Sequence of chain 1.A:
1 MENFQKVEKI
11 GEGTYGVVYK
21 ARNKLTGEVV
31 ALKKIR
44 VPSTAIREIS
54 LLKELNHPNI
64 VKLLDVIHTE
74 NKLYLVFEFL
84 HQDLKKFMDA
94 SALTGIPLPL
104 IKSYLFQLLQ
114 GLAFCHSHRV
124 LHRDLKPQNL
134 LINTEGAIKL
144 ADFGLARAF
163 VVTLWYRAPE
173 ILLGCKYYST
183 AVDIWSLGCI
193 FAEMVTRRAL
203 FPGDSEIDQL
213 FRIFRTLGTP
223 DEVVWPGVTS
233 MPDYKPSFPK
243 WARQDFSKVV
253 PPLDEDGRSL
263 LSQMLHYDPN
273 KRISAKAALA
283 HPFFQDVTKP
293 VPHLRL

Binding-site contacts:
Ligand atom N3 contacts residue LEU134 of chain 1.A at 3.5 Å.
Ligand atom N3 contacts residue VAL64 of chain 1.A at 4.1 Å.
Ligand atom C6 contacts residue LEU134 of chain 1.A at 3.4 Å (hydrophobic).
Ligand atom N3 contacts residue PHE82 of chain 1.A at 4.0 Å.
Ligand atom C4 contacts residue LEU134 of chain 1.A at 3.3 Å (hydrophobic).
Ligand atom C24 contacts residue PHE80 of chain 1.A at 3.2 Å (hydrophobic).
Ligand atom C20 contacts residue LEU134 of chain 1.A at 4.0 Å (hydrophobic).
Ligand atom C21 contacts residue ALA31 of chain 1.A at 3.9 Å (hydrophobic).
Ligand atom N1 contacts residue LEU83 of chain 1.A at 3.1 Å (h-bond).
Ligand atom C21 contacts residue LEU134 of chain 1.A at 3.8 Å (hydrophobic).
Ligand atom C22 contacts residue PHE80 of chain 1.A at 3.3 Å (hydrophobic).
Ligand atom C13 contacts residue PHE82 of chain 1.A at 3.7 Å (hydrophobic).
Ligand atom C17 contacts residue LEU134 of chain 1.A at 3.7 Å (hydrophobic).
Ligand atom C8 contacts residue LEU134 of chain 1.A at 3.8 Å (hydrophobic).
Ligand atom N3 contacts residue ALA31 of chain 1.A at 3.3 Å.
Ligand atom N3 contacts residue GLU81 of chain 1.A at 2.8 Å (salt-bridge).
Ligand atom C13 contacts residue HIS84 of chain 1.A at 3.5 Å.
Ligand atom C4 contacts residue ALA31 of chain 1.A at 3.5 Å (hydrophobic).
Ligand atom C6 contacts residue LEU83 of chain 1.A at 4.1 Å (hydrophobic).
Ligand atom C15 contacts residue LEU83 of chain 1.A at 2.8 Å (hydrophobic).
Ligand atom C28 contacts residue VAL18 of chain 1.A at 4.1 Å (hydrophobic).
Ligand atom C7 contacts residue ILE10 of chain 1.A at 4.1 Å (hydrophobic).
Ligand atom N1 contacts residue GLU81 of chain 1.A at 3.4 Å (salt-bridge).
Ligand atom C22 contacts residue VAL64 of chain 1.A at 3.9 Å (hydrophobic).
Ligand atom N12 contacts residue HIS84 of chain 1.A at 4.1 Å.
Ligand atom C13 contacts residue LEU83 of chain 1.A at 3.1 Å (hydrophobic).
Ligand atom N12 contacts residue GLN85 of chain 1.A at 4.0 Å.
Ligand atom N1 contacts residue LEU134 of chain 1.A at 3.6 Å.
Ligand atom C5 contacts residue ALA31 of chain 1.A at 4.0 Å (hydrophobic).
Ligand atom C7 contacts residue LEU83 of chain 1.A at 4.0 Å (hydrophobic).
Ligand atom C7 contacts residue LEU134 of chain 1.A at 4.1 Å (hydrophobic).
Ligand atom C5 contacts residue LEU134 of chain 1.A at 3.2 Å (hydrophobic).
Ligand atom N1 contacts residue PHE82 of chain 1.A at 3.5 Å.
Ligand atom C4 contacts residue GLU81 of chain 1.A at 3.9 Å.
Ligand atom C24 contacts residue ASP145 of chain 1.A at 3.9 Å.
Ligand atom C15 contacts residue PHE82 of chain 1.A at 3.5 Å (hydrophobic).
Ligand atom N3 contacts residue LEU83 of chain 1.A at 4.0 Å.
Ligand atom C26 contacts residue ASP145 of chain 1.A at 3.1 Å.
Ligand atom C13 contacts residue GLN85 of chain 1.A at 3.6 Å.
Ligand atom N1 contacts residue ALA31 of chain 1.A at 3.8 Å.

The protein below binds the small molecule below.
Small molecule (SMILES): c1ccc2c(c1)Cc1c-2n[nH]c1-c1ccncc1